Sequence of chain 1.A:
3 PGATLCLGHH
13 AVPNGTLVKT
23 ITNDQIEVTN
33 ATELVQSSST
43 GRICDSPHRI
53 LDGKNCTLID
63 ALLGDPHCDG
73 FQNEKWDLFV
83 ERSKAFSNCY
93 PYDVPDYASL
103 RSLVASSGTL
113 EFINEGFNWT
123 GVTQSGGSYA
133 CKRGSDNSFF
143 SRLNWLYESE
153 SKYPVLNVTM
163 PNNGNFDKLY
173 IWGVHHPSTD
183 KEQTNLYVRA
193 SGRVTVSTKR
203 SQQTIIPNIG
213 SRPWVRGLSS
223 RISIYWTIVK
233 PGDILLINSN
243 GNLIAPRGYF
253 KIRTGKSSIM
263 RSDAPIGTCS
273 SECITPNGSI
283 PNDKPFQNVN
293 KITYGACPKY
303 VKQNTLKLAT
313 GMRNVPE

Sequence of chain 1.B:
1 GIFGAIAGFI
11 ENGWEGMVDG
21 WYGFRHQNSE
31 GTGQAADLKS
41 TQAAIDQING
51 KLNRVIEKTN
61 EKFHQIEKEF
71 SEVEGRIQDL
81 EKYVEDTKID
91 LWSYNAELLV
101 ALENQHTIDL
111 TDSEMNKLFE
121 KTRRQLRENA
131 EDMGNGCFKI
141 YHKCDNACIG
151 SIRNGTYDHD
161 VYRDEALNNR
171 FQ

The small molecule below binds the protein below.
Small molecule (SMILES): CC(=O)N[C@H]1[C@H](O[C@H]2[C@H](O)[C@@H](NC(C)=O)CO[C@@H]2CO)O[C@H](CO)[C@@H](O[C@@H]2O[C@H](CO)[C@@H](O)[C@H](O)[C@@H]2O)[C@@H]1O

Binding-site contacts:
Ligand atom O5 contacts residue ASN292 of chain 1.A at 3.8 Å.
Ligand atom C6 contacts residue ASN292 of chain 1.A at 3.9 Å.
Ligand atom C5 contacts residue ASN292 of chain 1.A at 3.8 Å.
Ligand atom C6 contacts residue GLU69 of chain 1.B at 4.4 Å.
Ligand atom C8 contacts residue ASN279 of chain 1.A at 4.4 Å.
Ligand atom C8 contacts residue GLU69 of chain 1.B at 3.5 Å.
Ligand atom O7 contacts residue ASN279 of chain 1.A at 3.0 Å (h-bond).
Ligand atom C7 contacts residue ASN279 of chain 1.A at 3.1 Å.
Ligand atom C2 contacts residue ASN279 of chain 1.A at 2.5 Å.
Ligand atom N2 contacts residue VAL291 of chain 1.A at 3.7 Å.
Ligand atom C3 contacts residue VAL291 of chain 1.A at 4.2 Å (hydrophobic).
Ligand atom C8 contacts residue VAL291 of chain 1.A at 4.2 Å (hydrophobic).
Ligand atom O5 contacts residue VAL291 of chain 1.A at 4.4 Å.
Ligand atom O5 contacts residue ASN279 of chain 1.A at 2.3 Å (h-bond).
Ligand atom C3 contacts residue ASN279 of chain 1.A at 3.8 Å.
Ligand atom N2 contacts residue ASN279 of chain 1.A at 2.9 Å (h-bond).
Ligand atom C8 contacts residue LYS293 of chain 1.A at 3.6 Å.
Ligand atom C8 contacts residue SER39 of chain 1.A at 3.5 Å.
Ligand atom C5 contacts residue ASN279 of chain 1.A at 3.6 Å.
Ligand atom C2 contacts residue VAL291 of chain 1.A at 4.0 Å (hydrophobic).
Ligand atom C1 contacts residue ASN292 of chain 1.A at 4.1 Å.
Ligand atom C5 contacts residue VAL291 of chain 1.A at 4.4 Å (hydrophobic).
Ligand atom C4 contacts residue ASN279 of chain 1.A at 4.2 Å.
Ligand atom C7 contacts residue VAL291 of chain 1.A at 4.3 Å (hydrophobic).
Ligand atom C1 contacts residue ASN279 of chain 1.A at 1.4 Å.
Ligand atom C1 contacts residue VAL291 of chain 1.A at 3.5 Å (hydrophobic).